Sequence of chain 1.E:
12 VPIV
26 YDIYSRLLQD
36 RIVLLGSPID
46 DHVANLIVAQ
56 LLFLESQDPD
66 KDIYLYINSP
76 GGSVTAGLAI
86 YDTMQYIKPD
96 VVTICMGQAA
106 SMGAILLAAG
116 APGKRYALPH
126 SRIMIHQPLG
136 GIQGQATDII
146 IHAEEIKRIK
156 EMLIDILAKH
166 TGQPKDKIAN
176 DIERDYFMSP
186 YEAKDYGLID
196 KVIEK

Binding-site contacts:
Ligand atom C1 contacts residue SER106 of chain 1.E at 1.3 Å.
Ligand atom C23 contacts residue LEU134 of chain 1.E at 3.7 Å (hydrophobic).
Ligand atom N20 contacts residue LEU134 of chain 1.E at 2.8 Å (h-bond).
Ligand atom O3 contacts residue GLY77 of chain 1.E at 3.1 Å (h-bond).
Ligand atom C1 contacts residue HIS131 of chain 1.E at 3.7 Å.
Ligand atom C21 contacts residue LEU134 of chain 1.E at 3.9 Å (hydrophobic).
Ligand atom N13 contacts residue VAL79 of chain 1.E at 3.9 Å.
Ligand atom C6 contacts residue SER106 of chain 1.E at 3.2 Å.
Ligand atom C4 contacts residue GLY77 of chain 1.E at 3.9 Å.
Ligand atom O3 contacts residue GLY76 of chain 1.E at 3.5 Å.
Ligand atom C9 contacts residue VAL79 of chain 1.E at 3.8 Å (hydrophobic).
Ligand atom O3 contacts residue SER106 of chain 1.E at 2.2 Å (h-bond).
Ligand atom O10 contacts residue SER106 of chain 1.E at 3.5 Å (h-bond).
Ligand atom C5 contacts residue HIS131 of chain 1.E at 3.8 Å.
Ligand atom N13 contacts residue GLY77 of chain 1.E at 3.0 Å (h-bond).
Ligand atom C11 contacts residue GLY77 of chain 1.E at 3.6 Å.
Ligand atom O12 contacts residue LEU134 of chain 1.E at 2.7 Å (h-bond).
Ligand atom C18 contacts residue LEU134 of chain 1.E at 3.5 Å (hydrophobic).
Ligand atom C4 contacts residue SER106 of chain 1.E at 2.4 Å.
Ligand atom C4 contacts residue HIS131 of chain 1.E at 3.5 Å.
Ligand atom C23 contacts residue VAL79 of chain 1.E at 3.7 Å (hydrophobic).
Ligand atom O19 contacts residue SER78 of chain 1.E at 3.6 Å.
Ligand atom C7 contacts residue GLY77 of chain 1.E at 3.1 Å.
Ligand atom C9 contacts residue SER106 of chain 1.E at 3.5 Å.
Ligand atom C14 contacts residue LEU134 of chain 1.E at 3.2 Å (hydrophobic).
Ligand atom C11 contacts residue VAL79 of chain 1.E at 3.6 Å (hydrophobic).
Ligand atom O12 contacts residue PRO133 of chain 1.E at 3.1 Å.
Ligand atom C22 contacts residue LEU134 of chain 1.E at 3.6 Å (hydrophobic).
Ligand atom C6 contacts residue HIS131 of chain 1.E at 3.0 Å.
Ligand atom C9 contacts residue GLY77 of chain 1.E at 3.1 Å.
Ligand atom O10 contacts residue MET107 of chain 1.E at 3.7 Å.
Ligand atom O10 contacts residue VAL79 of chain 1.E at 3.3 Å.
Ligand atom O3 contacts residue MET107 of chain 1.E at 3.0 Å (h-bond).
Ligand atom C42 contacts residue ILE151 of chain 1.E at 3.4 Å (hydrophobic).
Ligand atom O19 contacts residue VAL79 of chain 1.E at 3.1 Å (h-bond).
Ligand atom C1 contacts residue MET107 of chain 1.E at 3.5 Å (hydrophobic).
Ligand atom C11 contacts residue LEU134 of chain 1.E at 3.9 Å (hydrophobic).
Ligand atom C42 contacts residue ILE154 of chain 1.E at 3.0 Å (hydrophobic).
Ligand atom C18 contacts residue VAL79 of chain 1.E at 3.9 Å (hydrophobic).
Ligand atom C5 contacts residue SER106 of chain 1.E at 3.3 Å.

A small-molecule ligand and the protein it binds are described below.
Small molecule (SMILES): CC[C@H](C)[C@H](NC(=O)[C@@H](NC(=O)[C@H](O)[C@@H](C=O)C(C)C)C(C)C)C(=O)O

Sequence of chain 1.F:
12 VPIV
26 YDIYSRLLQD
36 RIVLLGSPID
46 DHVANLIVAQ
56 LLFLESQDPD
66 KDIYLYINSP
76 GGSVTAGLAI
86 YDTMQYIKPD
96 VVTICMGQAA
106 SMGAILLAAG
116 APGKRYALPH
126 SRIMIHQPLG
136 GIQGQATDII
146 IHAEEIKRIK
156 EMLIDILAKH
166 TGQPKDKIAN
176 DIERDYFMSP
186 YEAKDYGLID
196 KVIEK